A protein and the small-molecule ligand that binds it are described below.
Small molecule (SMILES): CN1CCN(CCCN2c3ccccc3Sc3ccc(C(F)(F)F)cc32)CC1

Sequence of chain 1.B:
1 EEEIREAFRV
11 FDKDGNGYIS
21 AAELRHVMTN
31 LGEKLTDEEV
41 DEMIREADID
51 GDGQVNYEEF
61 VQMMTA

Binding-site contacts:
Ligand atom C13 contacts residue MET64 of chain 1.B at 4.0 Å (hydrophobic).
Ligand atom C2 contacts residue MET28 of chain 1.B at 3.4 Å (hydrophobic).
Ligand atom S contacts residue PHE11 of chain 1.B at 4.0 Å.
Ligand atom C12 contacts residue MET43 of chain 1.B at 3.8 Å (hydrophobic).
Ligand atom C7 contacts residue MET63 of chain 1.B at 3.8 Å (hydrophobic).
Ligand atom F2 contacts residue TFP1 of chain 1.M at 3.1 Å.
Ligand atom C15 contacts residue TFP1 of chain 1.M at 4.0 Å.
Ligand atom C1 contacts residue MET43 of chain 1.B at 4.0 Å (hydrophobic).
Ligand atom F1 contacts residue MET28 of chain 1.B at 3.4 Å.
Ligand atom C14 contacts residue TFP1 of chain 1.M at 3.8 Å.
Ligand atom C7 contacts residue LEU24 of chain 1.B at 4.0 Å (hydrophobic).
Ligand atom C10 contacts residue LEU24 of chain 1.B at 4.0 Å (hydrophobic).
Ligand atom C10 contacts residue MET43 of chain 1.B at 3.6 Å (hydrophobic).
Ligand atom C16 contacts residue TFP1 of chain 1.M at 3.8 Å.
Ligand atom C8 contacts residue MET63 of chain 1.B at 3.9 Å (hydrophobic).
Ligand atom S contacts residue MET64 of chain 1.B at 3.9 Å.
Ligand atom S contacts residue LEU24 of chain 1.B at 4.1 Å.
Ligand atom C9 contacts residue ILE44 of chain 1.B at 4.0 Å (hydrophobic).
Ligand atom C9 contacts residue VAL55 of chain 1.B at 4.0 Å (hydrophobic).
Ligand atom C3 contacts residue MET28 of chain 1.B at 3.7 Å (hydrophobic).
Ligand atom N2 contacts residue MET63 of chain 1.B at 4.0 Å.
Ligand atom C13 contacts residue MET63 of chain 1.B at 3.3 Å (hydrophobic).
Ligand atom C9 contacts residue MET63 of chain 1.B at 4.0 Å (hydrophobic).
Ligand atom C11 contacts residue MET63 of chain 1.B at 3.5 Å (hydrophobic).
Ligand atom C3 contacts residue PHE11 of chain 1.B at 3.5 Å (hydrophobic).
Ligand atom C10 contacts residue MET63 of chain 1.B at 4.0 Å (hydrophobic).
Ligand atom C11 contacts residue MET43 of chain 1.B at 3.7 Å (hydrophobic).
Ligand atom N1 contacts residue MET63 of chain 1.B at 4.0 Å.
Ligand atom C5 contacts residue MET43 of chain 1.B at 3.4 Å (hydrophobic).
Ligand atom F3 contacts residue TFP1 of chain 1.M at 3.2 Å.
Ligand atom C4 contacts residue LEU24 of chain 1.B at 3.9 Å (hydrophobic).
Ligand atom F2 contacts residue MET43 of chain 1.B at 3.8 Å.
Ligand atom C11 contacts residue LEU24 of chain 1.B at 4.0 Å (hydrophobic).
Ligand atom C6 contacts residue MET43 of chain 1.B at 3.2 Å (hydrophobic).
Ligand atom N1 contacts residue MET43 of chain 1.B at 3.3 Å.
Ligand atom C21 contacts residue TFP1 of chain 1.M at 4.0 Å.
Ligand atom C20 contacts residue MET63 of chain 1.B at 3.5 Å (hydrophobic).
Ligand atom C10 contacts residue ALA47 of chain 1.B at 3.8 Å (hydrophobic).
Ligand atom C12 contacts residue MET63 of chain 1.B at 3.6 Å (hydrophobic).
Ligand atom C19 contacts residue MET64 of chain 1.B at 3.5 Å (hydrophobic).